Sequence of chain 1.B:
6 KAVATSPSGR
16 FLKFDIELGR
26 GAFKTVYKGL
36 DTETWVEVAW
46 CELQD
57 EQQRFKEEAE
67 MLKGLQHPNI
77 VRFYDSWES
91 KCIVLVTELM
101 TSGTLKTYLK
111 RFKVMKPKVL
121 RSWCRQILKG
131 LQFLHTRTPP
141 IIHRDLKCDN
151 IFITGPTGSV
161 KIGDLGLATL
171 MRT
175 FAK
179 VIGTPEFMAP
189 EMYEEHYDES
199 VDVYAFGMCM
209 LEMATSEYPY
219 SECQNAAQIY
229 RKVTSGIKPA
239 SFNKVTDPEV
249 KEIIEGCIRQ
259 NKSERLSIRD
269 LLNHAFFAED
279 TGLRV

This small molecule binds to this protein.
Small molecule (SMILES): Nc1ncnc2c1ncn2[C@@H]1O[C@H](CO[P](=O)(O)O[P](=O)(O)NP(=O)(O)O)[C@@H](O)[C@H]1O

Binding-site contacts:
Ligand atom O2B contacts residue ALA27 of chain 1.B at 2.9 Å (h-bond).
Ligand atom PG contacts residue ASP145 of chain 1.B at 3.6 Å.
Ligand atom O1G contacts residue MG1 of chain 1.H at 2.3 Å.
Ligand atom C8 contacts residue LYS29 of chain 1.B at 3.5 Å.
Ligand atom O2G contacts residue PHE28 of chain 1.B at 3.5 Å.
Ligand atom PG contacts residue MG1 of chain 1.I at 3.6 Å.
Ligand atom N3B contacts residue PHE28 of chain 1.B at 3.2 Å.
Ligand atom O1G contacts residue ASN150 of chain 1.B at 2.8 Å (h-bond).
Ligand atom N9 contacts residue VAL31 of chain 1.B at 3.6 Å.
Ligand atom O3G contacts residue MG1 of chain 1.I at 2.1 Å.
Ligand atom O2B contacts residue PHE28 of chain 1.B at 2.9 Å (h-bond).
Ligand atom O2A contacts residue MG1 of chain 1.I at 2.2 Å.
Ligand atom PB contacts residue MG1 of chain 1.I at 3.5 Å.
Ligand atom O1A contacts residue ASP164 of chain 1.B at 3.4 Å (salt-bridge).
Ligand atom O1B contacts residue ALA27 of chain 1.B at 3.2 Å (h-bond).
Ligand atom O3A contacts residue LYS29 of chain 1.B at 3.5 Å.
Ligand atom O1A contacts residue MG1 of chain 1.H at 3.0 Å.
Ligand atom O4' contacts residue VAL31 of chain 1.B at 3.4 Å.
Ligand atom N1 contacts residue MET100 of chain 1.B at 3.0 Å (h-bond).
Ligand atom O1G contacts residue ASP145 of chain 1.B at 3.2 Å (salt-bridge).
Ligand atom PB contacts residue ALA27 of chain 1.B at 3.6 Å.
Ligand atom O2G contacts residue ASP145 of chain 1.B at 2.8 Å (salt-bridge).
Ligand atom O2B contacts residue LYS29 of chain 1.B at 3.0 Å (salt-bridge).
Ligand atom O3' contacts residue ASP149 of chain 1.B at 3.1 Å (salt-bridge).
Ligand atom PA contacts residue MG1 of chain 1.I at 3.5 Å.
Ligand atom O3G contacts residue LYS147 of chain 1.B at 2.7 Å (salt-bridge).
Ligand atom O2B contacts residue GLY26 of chain 1.B at 3.3 Å.
Ligand atom O1B contacts residue MG1 of chain 1.I at 2.1 Å.
Ligand atom PG contacts residue LYS147 of chain 1.B at 3.5 Å.
Ligand atom C8 contacts residue VAL31 of chain 1.B at 3.5 Å (hydrophobic).
Ligand atom N7 contacts residue LYS29 of chain 1.B at 3.0 Å (salt-bridge).
Ligand atom N6 contacts residue GLU98 of chain 1.B at 2.8 Å (salt-bridge).
Ligand atom C2 contacts residue MET100 of chain 1.B at 3.1 Å (hydrophobic).
Ligand atom O1G contacts residue LYS147 of chain 1.B at 3.5 Å.
Ligand atom O2G contacts residue LYS147 of chain 1.B at 3.5 Å (salt-bridge).
Ligand atom O2A contacts residue MG1 of chain 1.H at 3.6 Å.
Ligand atom PG contacts residue MG1 of chain 1.H at 3.6 Å.
Ligand atom O1B contacts residue GLY26 of chain 1.B at 3.4 Å.
Ligand atom N7 contacts residue PHE152 of chain 1.B at 3.6 Å.
Ligand atom O1G contacts residue ASP164 of chain 1.B at 2.9 Å (salt-bridge).